Sequence of chain 3.D:
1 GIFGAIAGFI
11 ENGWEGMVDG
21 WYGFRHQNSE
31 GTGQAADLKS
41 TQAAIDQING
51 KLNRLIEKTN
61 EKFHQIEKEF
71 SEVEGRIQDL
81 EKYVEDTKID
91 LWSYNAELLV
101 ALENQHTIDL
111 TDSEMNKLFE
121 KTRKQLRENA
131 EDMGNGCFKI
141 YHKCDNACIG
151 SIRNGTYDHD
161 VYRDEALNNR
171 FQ

A small-molecule ligand and the protein it binds are described below.
Small molecule (SMILES): CC(=O)N[C@H]1[C@H](O[C@H]2[C@H](O)[C@@H](NC(C)=O)CO[C@@H]2CO[C@@H]2O[C@@H](C)[C@@H](O)[C@@H](O)[C@@H]2O)O[C@H](CO)[C@@H](O[C@@H]2O[C@H](CO)[C@@H](O)[C@H](O)[C@@H]2O)[C@@H]1O

Binding-site contacts:
Ligand atom O5 contacts residue THR312 of chain 3.C at 3.3 Å (h-bond).
Ligand atom C3 contacts residue ILE45 of chain 3.D at 4.4 Å (hydrophobic).
Ligand atom O6 contacts residue LEU52 of chain 3.D at 3.9 Å.
Ligand atom O2 contacts residue THR312 of chain 3.C at 3.9 Å.
Ligand atom O2 contacts residue ILE48 of chain 3.D at 3.9 Å.
Ligand atom N2 contacts residue ASN32 of chain 3.C at 2.9 Å (h-bond).
Ligand atom C2 contacts residue THR312 of chain 3.C at 4.4 Å.
Ligand atom N2 contacts residue NAG1 of chain 3.N at 4.5 Å.
Ligand atom C6 contacts residue ASN49 of chain 3.D at 3.9 Å.
Ligand atom C1 contacts residue ASN49 of chain 3.D at 4.4 Å.
Ligand atom C4 contacts residue ASN32 of chain 3.C at 4.2 Å.
Ligand atom O3 contacts residue ILE45 of chain 3.D at 4.3 Å.
Ligand atom C2 contacts residue ASN49 of chain 3.D at 4.5 Å.
Ligand atom C5 contacts residue THR312 of chain 3.C at 4.4 Å.
Ligand atom C1 contacts residue ASN32 of chain 3.C at 1.4 Å.
Ligand atom C3 contacts residue ASN32 of chain 3.C at 3.8 Å.
Ligand atom O5 contacts residue ASN32 of chain 3.C at 2.3 Å (h-bond).
Ligand atom C6 contacts residue LEU52 of chain 3.D at 4.2 Å (hydrophobic).
Ligand atom C8 contacts residue NAG1 of chain 3.N at 3.7 Å.
Ligand atom C1 contacts residue THR312 of chain 3.C at 3.7 Å.
Ligand atom C5 contacts residue ASN49 of chain 3.D at 3.3 Å.
Ligand atom O6 contacts residue THR312 of chain 3.C at 3.9 Å.
Ligand atom O7 contacts residue ASN32 of chain 3.C at 4.0 Å.
Ligand atom C8 contacts residue THR34 of chain 3.C at 3.5 Å.
Ligand atom C6 contacts residue THR312 of chain 3.C at 4.4 Å.
Ligand atom O5 contacts residue ASN49 of chain 3.D at 3.4 Å (h-bond).
Ligand atom C5 contacts residue ASN32 of chain 3.C at 3.6 Å.
Ligand atom O6 contacts residue ASN32 of chain 3.C at 4.4 Å.
Ligand atom C2 contacts residue ASN32 of chain 3.C at 2.5 Å.
Ligand atom C4 contacts residue ASN49 of chain 3.D at 4.5 Å.
Ligand atom O2 contacts residue ASN49 of chain 3.D at 3.8 Å.
Ligand atom C7 contacts residue ASN32 of chain 3.C at 3.6 Å.
Ligand atom O3 contacts residue TRP21 of chain 3.D at 4.2 Å.
Ligand atom O5 contacts residue LEU52 of chain 3.D at 4.3 Å.

Sequence of chain 3.C:
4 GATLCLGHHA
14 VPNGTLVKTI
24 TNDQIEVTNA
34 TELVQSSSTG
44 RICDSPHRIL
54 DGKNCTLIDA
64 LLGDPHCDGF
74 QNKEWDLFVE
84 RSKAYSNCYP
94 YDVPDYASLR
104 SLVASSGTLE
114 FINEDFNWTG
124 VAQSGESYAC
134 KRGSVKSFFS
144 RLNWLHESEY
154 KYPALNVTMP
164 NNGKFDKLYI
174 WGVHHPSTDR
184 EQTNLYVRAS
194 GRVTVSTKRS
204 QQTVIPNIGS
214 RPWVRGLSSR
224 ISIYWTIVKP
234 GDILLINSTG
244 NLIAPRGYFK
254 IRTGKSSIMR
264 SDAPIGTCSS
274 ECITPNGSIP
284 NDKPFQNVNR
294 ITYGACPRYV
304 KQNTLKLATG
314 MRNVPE